This small molecule binds to this protein.
Small molecule (SMILES): Nc1c(S(=O)(=O)O)cc(Nc2ccc(Nc3nc(Cl)nc(Nc4ccccc4S(=O)(=O)O)n3)c(S(=O)(=O)O)c2)c2c1C(=O)c1ccccc1C2=O

Binding-site contacts:
Ligand atom C8 contacts residue PHE172 of chain 2.B at 3.3 Å (hydrophobic).
Ligand atom NC1 contacts residue ALA188 of chain 1.B at 3.3 Å.
Ligand atom CD5 contacts residue TYR151 of chain 1.B at 3.1 Å (hydrophobic).
Ligand atom CC4 contacts residue ASN130 of chain 2.B at 3.5 Å.
Ligand atom C2 contacts residue TYR127 of chain 2.B at 3.2 Å (hydrophobic).
Ligand atom NC contacts residue ASN187 of chain 1.B at 3.4 Å (h-bond).
Ligand atom C14 contacts residue FMN1 of chain 1.G at 3.6 Å.
Ligand atom C6 contacts residue ALA119 of chain 2.B at 3.6 Å (hydrophobic).
Ligand atom O2B contacts residue ASN187 of chain 1.B at 3.5 Å (h-bond).
Ligand atom CC6 contacts residue ALA188 of chain 1.B at 3.4 Å (hydrophobic).
Ligand atom O3A contacts residue TYR127 of chain 2.B at 3.0 Å (h-bond).
Ligand atom O1B contacts residue THR128 of chain 2.B at 3.5 Å (h-bond).
Ligand atom C6 contacts residue PHE125 of chain 2.B at 3.5 Å (hydrophobic).
Ligand atom O4 contacts residue FMN1 of chain 1.G at 3.4 Å.
Ligand atom CC2 contacts residue ALA188 of chain 1.B at 3.4 Å (hydrophobic).
Ligand atom N2 contacts residue TYR127 of chain 2.B at 3.1 Å (h-bond).
Ligand atom C11 contacts residue FMN1 of chain 1.G at 3.2 Å.
Ligand atom C8 contacts residue ASN104 of chain 1.B at 3.1 Å.
Ligand atom C12 contacts residue FMN1 of chain 1.G at 3.4 Å.
Ligand atom C13 contacts residue FMN1 of chain 1.G at 3.4 Å.
Ligand atom O1D contacts residue ALA188 of chain 1.B at 3.5 Å.
Ligand atom CL contacts residue ALA188 of chain 1.B at 3.3 Å.
Ligand atom NB contacts residue FMN1 of chain 1.G at 3.4 Å (h-bond).
Ligand atom C3 contacts residue FMN1 of chain 1.G at 3.4 Å.
Ligand atom C4 contacts residue FMN1 of chain 1.G at 3.2 Å.
Ligand atom C7 contacts residue ASN104 of chain 1.B at 3.4 Å.
Ligand atom C5 contacts residue PHE125 of chain 2.B at 3.4 Å (hydrophobic).
Ligand atom C10 contacts residue FMN1 of chain 1.G at 3.1 Å.
Ligand atom O3D contacts residue VAL150 of chain 1.B at 3.1 Å (h-bond).
Ligand atom C9 contacts residue FMN1 of chain 1.G at 3.4 Å.
Ligand atom O1A contacts residue ASN187 of chain 1.B at 2.7 Å (h-bond).
Ligand atom C7 contacts residue ALA119 of chain 2.B at 3.5 Å (hydrophobic).
Ligand atom O11 contacts residue PRO132 of chain 2.B at 3.5 Å.
Ligand atom C5 contacts residue FMN1 of chain 1.G at 3.4 Å.
Ligand atom O11 contacts residue FMN1 of chain 1.G at 3.1 Å.
Ligand atom C2 contacts residue FMN1 of chain 1.G at 3.5 Å.
Ligand atom C14 contacts residue ASN187 of chain 1.B at 3.4 Å.
Ligand atom N2 contacts residue FMN1 of chain 1.G at 3.6 Å.
Ligand atom C1 contacts residue TYR127 of chain 2.B at 3.6 Å (hydrophobic).
Ligand atom O3B contacts residue TYR127 of chain 2.B at 3.2 Å.

Sequence of chain 2.B:
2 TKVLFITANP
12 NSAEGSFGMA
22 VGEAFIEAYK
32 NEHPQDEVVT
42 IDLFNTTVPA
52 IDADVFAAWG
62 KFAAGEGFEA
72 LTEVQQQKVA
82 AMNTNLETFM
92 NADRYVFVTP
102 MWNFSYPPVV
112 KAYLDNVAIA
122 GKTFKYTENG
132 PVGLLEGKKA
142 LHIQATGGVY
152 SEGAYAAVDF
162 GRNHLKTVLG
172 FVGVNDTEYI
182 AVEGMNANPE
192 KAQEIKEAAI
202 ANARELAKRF

Sequence of chain 1.B:
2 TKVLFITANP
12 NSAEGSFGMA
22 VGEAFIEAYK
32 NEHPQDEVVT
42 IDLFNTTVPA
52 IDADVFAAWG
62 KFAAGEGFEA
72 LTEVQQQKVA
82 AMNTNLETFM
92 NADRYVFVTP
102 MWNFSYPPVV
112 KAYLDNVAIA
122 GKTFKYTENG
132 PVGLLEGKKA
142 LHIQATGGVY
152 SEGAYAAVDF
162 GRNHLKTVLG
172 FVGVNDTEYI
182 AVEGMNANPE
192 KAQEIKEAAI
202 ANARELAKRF